The protein below binds the small molecule below.
Small molecule (SMILES): CCCCCCCCCCCC[N+](C)(C)CCCS(=O)(=O)O

Binding-site contacts:
Ligand atom C3 contacts residue TRP374 of chain 18.A at 4.0 Å (hydrophobic).
Ligand atom C3 contacts residue ASP229 of chain 18.A at 4.4 Å.
Ligand atom O2S contacts residue LYS215 of chain 18.A at 3.1 Å (salt-bridge).
Ligand atom O1S contacts residue LYS215 of chain 18.A at 3.9 Å.
Ligand atom S1 contacts residue GLY222 of chain 18.A at 3.8 Å.
Ligand atom N1 contacts residue TRP374 of chain 18.A at 3.5 Å.
Ligand atom C1 contacts residue ARG224 of chain 18.A at 4.1 Å.
Ligand atom C1 contacts residue TRP374 of chain 18.A at 3.3 Å (hydrophobic).
Ligand atom S1 contacts residue LYS215 of chain 18.A at 4.1 Å.
Ligand atom O1S contacts residue TRP374 of chain 18.A at 4.0 Å.
Ligand atom O2S contacts residue GLY222 of chain 18.A at 3.4 Å (h-bond).
Ligand atom O1S contacts residue ARG224 of chain 18.A at 2.9 Å (salt-bridge).
Ligand atom S1 contacts residue ARG224 of chain 18.A at 4.0 Å.
Ligand atom O1S contacts residue PHE223 of chain 18.A at 3.2 Å.
Ligand atom O1S contacts residue GLY222 of chain 18.A at 3.0 Å (h-bond).
Ligand atom C2 contacts residue ARG224 of chain 18.A at 4.0 Å.
Ligand atom C2 contacts residue TRP374 of chain 18.A at 4.0 Å (hydrophobic).
Ligand atom S1 contacts residue TRP374 of chain 18.A at 4.4 Å.
Ligand atom O3S contacts residue ARG224 of chain 18.A at 3.8 Å.

Sequence of chain 18.A:
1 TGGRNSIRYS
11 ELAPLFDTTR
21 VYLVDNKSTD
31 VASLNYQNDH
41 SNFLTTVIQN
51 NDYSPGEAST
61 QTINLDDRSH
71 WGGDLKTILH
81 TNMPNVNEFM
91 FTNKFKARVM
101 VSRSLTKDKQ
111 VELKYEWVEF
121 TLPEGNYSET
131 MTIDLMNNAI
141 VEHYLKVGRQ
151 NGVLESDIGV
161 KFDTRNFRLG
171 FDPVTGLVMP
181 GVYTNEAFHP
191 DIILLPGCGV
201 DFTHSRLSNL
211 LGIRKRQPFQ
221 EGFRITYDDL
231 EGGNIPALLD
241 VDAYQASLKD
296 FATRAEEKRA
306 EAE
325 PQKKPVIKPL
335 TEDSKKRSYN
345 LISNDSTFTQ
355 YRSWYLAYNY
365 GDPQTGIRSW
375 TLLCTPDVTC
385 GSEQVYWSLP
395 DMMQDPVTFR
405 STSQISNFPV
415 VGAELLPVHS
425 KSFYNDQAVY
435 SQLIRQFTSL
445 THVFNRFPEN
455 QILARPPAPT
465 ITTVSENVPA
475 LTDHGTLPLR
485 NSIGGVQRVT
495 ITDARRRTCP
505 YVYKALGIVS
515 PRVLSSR